Sequence of chain 1.D:
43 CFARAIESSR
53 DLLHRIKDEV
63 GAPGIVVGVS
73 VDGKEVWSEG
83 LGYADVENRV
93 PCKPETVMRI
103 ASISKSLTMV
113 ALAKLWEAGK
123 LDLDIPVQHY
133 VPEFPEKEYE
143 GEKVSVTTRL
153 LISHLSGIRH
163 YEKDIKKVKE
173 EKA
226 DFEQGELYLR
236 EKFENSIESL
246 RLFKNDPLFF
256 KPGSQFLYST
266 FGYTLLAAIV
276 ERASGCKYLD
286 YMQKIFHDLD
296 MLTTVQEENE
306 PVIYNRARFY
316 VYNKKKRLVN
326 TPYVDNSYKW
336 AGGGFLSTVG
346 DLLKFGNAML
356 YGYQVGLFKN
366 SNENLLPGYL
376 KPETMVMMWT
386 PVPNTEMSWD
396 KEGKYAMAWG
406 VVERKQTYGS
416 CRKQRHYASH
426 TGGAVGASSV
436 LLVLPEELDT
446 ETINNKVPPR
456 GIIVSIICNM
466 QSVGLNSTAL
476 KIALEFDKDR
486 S

This protein binds this small molecule.
Small molecule (SMILES): C[C@H](N)C(=O)N[C@@H](C)C(=O)N[C@@H](CO)CC(=O)O

Binding-site contacts:
Ligand atom OXT contacts residue TYR163 of chain 1.D at 3.5 Å (h-bond).
Ligand atom CB contacts residue LEU232 of chain 1.D at 4.3 Å (hydrophobic).
Ligand atom C contacts residue TYR163 of chain 1.D at 4.0 Å (hydrophobic).
Ligand atom C contacts residue SER104 of chain 1.D at 3.9 Å.
Ligand atom CG contacts residue GLY427 of chain 1.D at 4.5 Å.
Ligand atom O contacts residue THR265 of chain 1.D at 4.3 Å.
Ligand atom O contacts residue LYS107 of chain 1.D at 4.3 Å.
Ligand atom C contacts residue GLY428 of chain 1.D at 3.6 Å.
Ligand atom O contacts residue TYR163 of chain 1.D at 3.6 Å (h-bond).
Ligand atom O contacts residue THR265 of chain 1.D at 2.7 Å (h-bond).
Ligand atom O contacts residue TYR163 of chain 1.D at 4.0 Å.
Ligand atom CG contacts residue TYR263 of chain 1.D at 3.8 Å (hydrophobic).
Ligand atom CB contacts residue GLY428 of chain 1.D at 3.8 Å.
Ligand atom CA contacts residue SER104 of chain 1.D at 2.4 Å.
Ligand atom CB contacts residue PHE227 of chain 1.D at 3.6 Å (hydrophobic).
Ligand atom CA contacts residue GLY428 of chain 1.D at 4.0 Å.
Ligand atom OXT contacts residue GLY338 of chain 1.D at 4.4 Å.
Ligand atom OD contacts residue GLY428 of chain 1.D at 3.3 Å (h-bond).
Ligand atom CG contacts residue LYS107 of chain 1.D at 4.2 Å.
Ligand atom CA contacts residue GLY428 of chain 1.D at 3.6 Å.
Ligand atom N contacts residue GLY428 of chain 1.D at 3.0 Å (h-bond).
Ligand atom O contacts residue LYS334 of chain 1.D at 4.3 Å.
Ligand atom CB contacts residue GLY428 of chain 1.D at 3.7 Å.
Ligand atom OD contacts residue SER104 of chain 1.D at 2.3 Å (h-bond).
Ligand atom O contacts residue HIS162 of chain 1.D at 3.6 Å.
Ligand atom C contacts residue LYS334 of chain 1.D at 3.8 Å.
Ligand atom N contacts residue SER104 of chain 1.D at 3.4 Å (h-bond).
Ligand atom OXT contacts residue LYS334 of chain 1.D at 2.5 Å (salt-bridge).
Ligand atom OD contacts residue THR426 of chain 1.D at 3.7 Å.
Ligand atom CG contacts residue SER104 of chain 1.D at 1.4 Å.
Ligand atom C contacts residue PHE227 of chain 1.D at 4.5 Å (hydrophobic).
Ligand atom OD contacts residue TYR263 of chain 1.D at 4.2 Å.
Ligand atom O contacts residue PHE227 of chain 1.D at 3.8 Å.
Ligand atom CB contacts residue ALA103 of chain 1.D at 4.0 Å (hydrophobic).
Ligand atom CB contacts residue SER104 of chain 1.D at 2.5 Å.
Ligand atom CA contacts residue LYS107 of chain 1.D at 4.5 Å.
Ligand atom CG contacts residue GLY428 of chain 1.D at 4.2 Å.
Ligand atom C contacts residue THR265 of chain 1.D at 3.9 Å.
Ligand atom O contacts residue SER104 of chain 1.D at 4.4 Å.
Ligand atom OD contacts residue GLY427 of chain 1.D at 3.7 Å.